Sequence of chain 1.H:
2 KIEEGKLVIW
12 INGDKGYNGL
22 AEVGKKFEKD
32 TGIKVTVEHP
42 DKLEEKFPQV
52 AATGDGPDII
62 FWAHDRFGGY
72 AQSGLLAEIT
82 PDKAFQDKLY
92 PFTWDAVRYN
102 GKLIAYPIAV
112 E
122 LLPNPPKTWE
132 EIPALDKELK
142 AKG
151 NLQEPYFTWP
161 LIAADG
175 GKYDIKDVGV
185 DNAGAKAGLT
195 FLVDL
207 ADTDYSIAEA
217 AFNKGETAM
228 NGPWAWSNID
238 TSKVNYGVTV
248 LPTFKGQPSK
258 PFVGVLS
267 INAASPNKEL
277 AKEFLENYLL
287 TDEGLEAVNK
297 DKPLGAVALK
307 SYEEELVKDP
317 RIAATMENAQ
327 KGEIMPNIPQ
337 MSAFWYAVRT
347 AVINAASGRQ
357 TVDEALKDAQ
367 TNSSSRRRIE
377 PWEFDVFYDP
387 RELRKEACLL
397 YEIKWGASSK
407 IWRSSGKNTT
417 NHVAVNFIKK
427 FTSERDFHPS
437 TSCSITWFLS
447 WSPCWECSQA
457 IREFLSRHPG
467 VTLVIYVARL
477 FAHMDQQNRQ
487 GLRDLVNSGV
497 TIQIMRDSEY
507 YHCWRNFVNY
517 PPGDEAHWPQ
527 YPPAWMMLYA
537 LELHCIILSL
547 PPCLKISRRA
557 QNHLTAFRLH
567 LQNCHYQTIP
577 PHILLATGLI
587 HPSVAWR

Binding-site contacts:
Ligand atom O2 contacts residue ALA78 of chain 1.H at 3.4 Å.
Ligand atom C6 contacts residue ALA556 of chain 1.H at 3.7 Å (hydrophobic).
Ligand atom O1 contacts residue ARG390 of chain 1.H at 2.2 Å (salt-bridge).
Ligand atom C4 contacts residue LYS274 of chain 1.H at 4.3 Å.
Ligand atom C2 contacts residue LEU389 of chain 1.H at 4.1 Å (hydrophobic).
Ligand atom O6 contacts residue GLN557 of chain 1.H at 2.4 Å (h-bond).
Ligand atom O3 contacts residue LYS274 of chain 1.H at 3.1 Å.
Ligand atom C2 contacts residue ARG390 of chain 1.H at 3.5 Å.
Ligand atom O6 contacts residue ARG390 of chain 1.H at 3.0 Å (salt-bridge).
Ligand atom O2 contacts residue GLY75 of chain 1.H at 4.2 Å.
Ligand atom O2 contacts residue ARG390 of chain 1.H at 3.7 Å.
Ligand atom C5 contacts residue ARG390 of chain 1.H at 3.8 Å.
Ligand atom O1 contacts residue GLN557 of chain 1.H at 3.9 Å.
Ligand atom C5 contacts residue GLN557 of chain 1.H at 3.6 Å.
Ligand atom C3 contacts residue ALA78 of chain 1.H at 4.2 Å (hydrophobic).
Ligand atom O2 contacts residue LEU389 of chain 1.H at 3.3 Å.
Ligand atom C4 contacts residue ARG390 of chain 1.H at 4.2 Å.
Ligand atom O6 contacts residue ALA556 of chain 1.H at 3.2 Å.
Ligand atom C1 contacts residue ARG390 of chain 1.H at 3.4 Å.
Ligand atom O2 contacts residue GLU79 of chain 1.H at 3.1 Å (salt-bridge).
Ligand atom O5 contacts residue LEU389 of chain 1.H at 4.2 Å.
Ligand atom O4 contacts residue ARG390 of chain 1.H at 4.2 Å.
Ligand atom O1 contacts residue LEU389 of chain 1.H at 3.1 Å.
Ligand atom C3 contacts residue LYS274 of chain 1.H at 3.7 Å.
Ligand atom O5 contacts residue GLN557 of chain 1.H at 2.8 Å (h-bond).
Ligand atom O6 contacts residue GLY75 of chain 1.H at 3.8 Å.
Ligand atom C5 contacts residue ALA269 of chain 1.H at 4.3 Å (hydrophobic).
Ligand atom C1 contacts residue GLN557 of chain 1.H at 3.8 Å.
Ligand atom C6 contacts residue ARG390 of chain 1.H at 3.4 Å.
Ligand atom C6 contacts residue ALA269 of chain 1.H at 3.5 Å (hydrophobic).
Ligand atom O6 contacts residue ALA269 of chain 1.H at 3.0 Å.
Ligand atom O4 contacts residue ALA269 of chain 1.H at 4.3 Å.
Ligand atom C6 contacts residue GLN557 of chain 1.H at 3.4 Å.
Ligand atom O3 contacts residue ARG390 of chain 1.H at 3.0 Å (salt-bridge).
Ligand atom O3 contacts residue ALA78 of chain 1.H at 4.1 Å.
Ligand atom O5 contacts residue GLY75 of chain 1.H at 4.4 Å.
Ligand atom O4 contacts residue LYS274 of chain 1.H at 3.6 Å.
Ligand atom O5 contacts residue ARG390 of chain 1.H at 3.0 Å.
Ligand atom C1 contacts residue LEU389 of chain 1.H at 4.0 Å (hydrophobic).
Ligand atom C3 contacts residue ARG390 of chain 1.H at 4.0 Å.

This small molecule binds to this protein.
Small molecule (SMILES): OC[C@H]1O[C@H](O[C@H]2[C@H](O)[C@@H](O)[C@@H](O)O[C@@H]2CO)[C@H](O)[C@@H](O)[C@@H]1O